The protein below binds the small molecule below.
Small molecule (SMILES): Cc1cc(N)nc(CCc2cc(F)cc(C#CCN(C)C)c2)c1

Sequence of chain 1.A:
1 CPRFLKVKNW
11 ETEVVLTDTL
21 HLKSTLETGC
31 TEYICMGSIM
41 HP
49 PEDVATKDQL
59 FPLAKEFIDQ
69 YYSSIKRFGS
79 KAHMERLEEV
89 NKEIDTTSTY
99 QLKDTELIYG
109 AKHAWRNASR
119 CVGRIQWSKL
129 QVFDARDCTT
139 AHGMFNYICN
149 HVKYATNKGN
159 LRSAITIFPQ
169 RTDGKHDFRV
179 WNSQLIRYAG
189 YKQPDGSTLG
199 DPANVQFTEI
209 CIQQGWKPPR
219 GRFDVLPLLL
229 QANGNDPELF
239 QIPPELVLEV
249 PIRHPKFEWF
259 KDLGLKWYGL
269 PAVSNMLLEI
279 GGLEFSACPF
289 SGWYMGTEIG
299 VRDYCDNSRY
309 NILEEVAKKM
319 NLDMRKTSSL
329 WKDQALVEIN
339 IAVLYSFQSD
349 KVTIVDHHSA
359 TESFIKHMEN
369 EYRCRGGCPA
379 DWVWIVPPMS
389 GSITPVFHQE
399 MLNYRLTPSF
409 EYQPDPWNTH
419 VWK

Binding-site contacts:
Ligand atom C14 contacts residue GLN182 of chain 1.A at 3.4 Å.
Ligand atom C07 contacts residue GLY290 of chain 1.A at 3.6 Å.
Ligand atom C16 contacts residue HEM1 of chain 1.C at 3.8 Å.
Ligand atom F13 contacts residue GLN182 of chain 1.A at 3.9 Å.
Ligand atom C16 contacts residue GLN182 of chain 1.A at 3.9 Å.
Ligand atom N02 contacts residue MET293 of chain 1.A at 3.9 Å.
Ligand atom C21 contacts residue H4B1 of chain 1.D at 3.9 Å.
Ligand atom N02 contacts residue HEM1 of chain 1.C at 3.3 Å.
Ligand atom C02 contacts residue TRP291 of chain 1.A at 3.7 Å (hydrophobic).
Ligand atom N02 contacts residue TRP291 of chain 1.A at 2.8 Å (h-bond).
Ligand atom N02 contacts residue GLU296 of chain 1.A at 2.6 Å (salt-bridge).
Ligand atom C07 contacts residue PHE288 of chain 1.A at 3.7 Å (hydrophobic).
Ligand atom C06 contacts residue GLU296 of chain 1.A at 3.5 Å.
Ligand atom N01 contacts residue PRO269 of chain 1.A at 3.9 Å.
Ligand atom C02 contacts residue GLU296 of chain 1.A at 3.4 Å.
Ligand atom C03 contacts residue HEM1 of chain 1.C at 3.1 Å.
Ligand atom C08 contacts residue VAL271 of chain 1.A at 3.8 Å (hydrophobic).
Ligand atom C05 contacts residue VAL271 of chain 1.A at 3.7 Å (hydrophobic).
Ligand atom C21 contacts residue MET40 of chain 1.A at 3.6 Å (hydrophobic).
Ligand atom C18 contacts residue GLN182 of chain 1.A at 3.9 Å.
Ligand atom C09 contacts residue PRO269 of chain 1.A at 3.8 Å (hydrophobic).
Ligand atom C13 contacts residue GLN182 of chain 1.A at 3.5 Å.
Ligand atom C12 contacts residue GLN182 of chain 1.A at 3.6 Å.
Ligand atom F13 contacts residue TYR292 of chain 1.A at 3.8 Å.
Ligand atom C14 contacts residue ARG185 of chain 1.A at 3.6 Å.
Ligand atom C02 contacts residue PRO269 of chain 1.A at 3.8 Å (hydrophobic).
Ligand atom F13 contacts residue TYR266 of chain 1.A at 3.0 Å.
Ligand atom N01 contacts residue GLU296 of chain 1.A at 2.7 Å (salt-bridge).
Ligand atom C09 contacts residue GLU296 of chain 1.A at 3.7 Å.
Ligand atom N02 contacts residue TYR292 of chain 1.A at 3.8 Å.
Ligand atom C03 contacts residue PRO269 of chain 1.A at 3.9 Å (hydrophobic).
Ligand atom C12 contacts residue TYR292 of chain 1.A at 3.7 Å (hydrophobic).
Ligand atom C17 contacts residue GLN182 of chain 1.A at 3.5 Å.
Ligand atom C04 contacts residue HEM1 of chain 1.C at 3.8 Å.
Ligand atom C02 contacts residue HEM1 of chain 1.C at 3.6 Å.
Ligand atom C08 contacts residue GLU296 of chain 1.A at 3.5 Å.
Ligand atom F13 contacts residue ARG185 of chain 1.A at 3.0 Å.
Ligand atom C07 contacts residue HEM1 of chain 1.C at 3.3 Å.
Ligand atom C08 contacts residue HEM1 of chain 1.C at 3.8 Å.
Ligand atom C15 contacts residue GLN182 of chain 1.A at 3.3 Å.